Binding-site contacts:
Ligand atom N2 contacts residue PRO158 of chain 1.A at 3.4 Å.
Ligand atom C5 contacts residue PRO158 of chain 1.A at 3.7 Å (hydrophobic).
Ligand atom N2 contacts residue TYR124 of chain 1.A at 4.0 Å.
Ligand atom C4 contacts residue LEU123 of chain 1.A at 3.8 Å (hydrophobic).
Ligand atom C7 contacts residue MET224 of chain 1.A at 3.9 Å (hydrophobic).
Ligand atom C6 contacts residue MET220 of chain 1.A at 4.2 Å (hydrophobic).
Ligand atom BR contacts residue ILE132 of chain 1.A at 4.0 Å.
Ligand atom CL contacts residue TYR135 of chain 1.A at 3.5 Å.
Ligand atom C contacts residue MET220 of chain 1.A at 3.9 Å (hydrophobic).
Ligand atom C contacts residue ILE163 of chain 1.A at 3.8 Å (hydrophobic).
Ligand atom CL contacts residue ILE139 of chain 1.A at 3.8 Å.
Ligand atom N contacts residue PRO158 of chain 1.A at 3.3 Å (h-bond).
Ligand atom C3 contacts residue LEU123 of chain 1.A at 4.0 Å (hydrophobic).
Ligand atom C2 contacts residue VAL161 of chain 1.A at 3.6 Å (hydrophobic).
Ligand atom N1 contacts residue LEU123 of chain 1.A at 4.0 Å.
Ligand atom CL contacts residue MET136 of chain 1.A at 4.0 Å.
Ligand atom C5 contacts residue MET224 of chain 1.A at 3.5 Å (hydrophobic).
Ligand atom N1 contacts residue PHE120 of chain 1.A at 3.5 Å.
Ligand atom C4 contacts residue TYR124 of chain 1.A at 3.6 Å (hydrophobic).
Ligand atom N2 contacts residue MET224 of chain 1.A at 3.5 Å (h-bond).
Ligand atom C2 contacts residue ILE163 of chain 1.A at 3.9 Å (hydrophobic).
Ligand atom N contacts residue VAL161 of chain 1.A at 2.9 Å (h-bond).
Ligand atom BR contacts residue MET224 of chain 1.A at 4.2 Å.
Ligand atom C7 contacts residue LEU127 of chain 1.A at 3.9 Å (hydrophobic).
Ligand atom N1 contacts residue VAL161 of chain 1.A at 4.0 Å.
Ligand atom CL contacts residue VAL161 of chain 1.A at 4.2 Å.
Ligand atom C1 contacts residue VAL161 of chain 1.A at 3.6 Å (hydrophobic).
Ligand atom BR contacts residue LEU127 of chain 1.A at 4.2 Å.
Ligand atom C3 contacts residue PRO158 of chain 1.A at 4.0 Å (hydrophobic).
Ligand atom CL contacts residue LEU170 of chain 1.A at 3.9 Å.
Ligand atom C8 contacts residue LEU127 of chain 1.A at 4.2 Å (hydrophobic).
Ligand atom C4 contacts residue PHE120 of chain 1.A at 3.7 Å (hydrophobic).
Ligand atom C4 contacts residue MET224 of chain 1.A at 4.0 Å (hydrophobic).
Ligand atom C2 contacts residue MET220 of chain 1.A at 3.9 Å (hydrophobic).
Ligand atom N1 contacts residue PRO158 of chain 1.A at 3.6 Å (h-bond).
Ligand atom C5 contacts residue TYR124 of chain 1.A at 4.0 Å (hydrophobic).
Ligand atom C1 contacts residue MET220 of chain 1.A at 3.8 Å (hydrophobic).
Ligand atom N contacts residue PHE120 of chain 1.A at 4.1 Å.
Ligand atom BR contacts residue MET136 of chain 1.A at 4.1 Å.
Ligand atom C1 contacts residue ILE163 of chain 1.A at 3.6 Å (hydrophobic).

Sequence of chain 1.A:
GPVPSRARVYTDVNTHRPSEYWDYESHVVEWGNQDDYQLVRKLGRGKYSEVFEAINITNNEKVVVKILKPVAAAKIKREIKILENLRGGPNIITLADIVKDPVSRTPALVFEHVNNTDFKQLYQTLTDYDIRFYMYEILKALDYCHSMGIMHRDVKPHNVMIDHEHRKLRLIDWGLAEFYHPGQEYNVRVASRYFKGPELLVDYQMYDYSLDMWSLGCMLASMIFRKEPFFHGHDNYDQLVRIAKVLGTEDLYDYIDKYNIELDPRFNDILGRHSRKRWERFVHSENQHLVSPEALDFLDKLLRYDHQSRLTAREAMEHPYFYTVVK

The small molecule below binds the protein below.
Small molecule (SMILES): N#CCc1n[nH]c2cc(Cl)c(Br)cc12